The protein below binds the small molecule below.
Small molecule (SMILES): CC(=O)N[C@H]1[C@H](O[C@H]2[C@H](O)[C@@H](NC(C)=O)CO[C@@H]2CO)O[C@H](CO)[C@@H](O[C@@H]2O[C@H](CO)[C@@H](O)[C@H](O)[C@@H]2O)[C@@H]1O

Binding-site contacts:
Ligand atom C1 contacts residue ASN62 of chain 1.B at 1.4 Å.
Ligand atom N2 contacts residue ASN62 of chain 1.B at 2.9 Å (h-bond).
Ligand atom C7 contacts residue PRO59 of chain 1.B at 4.1 Å (hydrophobic).
Ligand atom C2 contacts residue ASN62 of chain 1.B at 2.5 Å.
Ligand atom C8 contacts residue ASN55 of chain 1.B at 3.5 Å.
Ligand atom C8 contacts residue PRO59 of chain 1.B at 3.3 Å (hydrophobic).
Ligand atom C7 contacts residue PRO60 of chain 1.B at 3.6 Å (hydrophobic).
Ligand atom C3 contacts residue PRO59 of chain 1.B at 4.4 Å (hydrophobic).
Ligand atom O5 contacts residue ASN62 of chain 1.B at 2.3 Å (h-bond).
Ligand atom C3 contacts residue ASN62 of chain 1.B at 3.8 Å.
Ligand atom O6 contacts residue ASN62 of chain 1.B at 4.5 Å.
Ligand atom N2 contacts residue PRO60 of chain 1.B at 3.6 Å (h-bond).
Ligand atom C5 contacts residue ASN62 of chain 1.B at 3.6 Å.
Ligand atom C7 contacts residue ASN62 of chain 1.B at 3.1 Å.
Ligand atom O3 contacts residue PRO59 of chain 1.B at 4.0 Å.
Ligand atom C8 contacts residue ASN62 of chain 1.B at 4.3 Å.
Ligand atom C4 contacts residue ASN62 of chain 1.B at 4.2 Å.
Ligand atom O7 contacts residue ASN62 of chain 1.B at 2.9 Å (h-bond).
Ligand atom C8 contacts residue PRO60 of chain 1.B at 3.0 Å (hydrophobic).
Ligand atom N2 contacts residue PRO59 of chain 1.B at 3.5 Å.

Sequence of chain 1.B:
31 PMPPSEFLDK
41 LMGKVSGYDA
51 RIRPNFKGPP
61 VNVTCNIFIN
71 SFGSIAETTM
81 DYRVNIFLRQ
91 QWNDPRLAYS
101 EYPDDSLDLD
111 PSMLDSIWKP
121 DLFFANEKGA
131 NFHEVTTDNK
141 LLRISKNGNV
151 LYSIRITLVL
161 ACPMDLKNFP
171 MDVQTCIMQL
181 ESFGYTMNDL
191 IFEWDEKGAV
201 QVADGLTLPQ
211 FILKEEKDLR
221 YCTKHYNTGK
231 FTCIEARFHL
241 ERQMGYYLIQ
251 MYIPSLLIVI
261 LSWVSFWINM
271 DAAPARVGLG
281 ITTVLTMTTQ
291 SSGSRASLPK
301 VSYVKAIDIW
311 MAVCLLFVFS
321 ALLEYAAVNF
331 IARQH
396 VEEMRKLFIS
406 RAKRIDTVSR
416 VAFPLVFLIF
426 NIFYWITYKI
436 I